Sequence of chain 1.HA:
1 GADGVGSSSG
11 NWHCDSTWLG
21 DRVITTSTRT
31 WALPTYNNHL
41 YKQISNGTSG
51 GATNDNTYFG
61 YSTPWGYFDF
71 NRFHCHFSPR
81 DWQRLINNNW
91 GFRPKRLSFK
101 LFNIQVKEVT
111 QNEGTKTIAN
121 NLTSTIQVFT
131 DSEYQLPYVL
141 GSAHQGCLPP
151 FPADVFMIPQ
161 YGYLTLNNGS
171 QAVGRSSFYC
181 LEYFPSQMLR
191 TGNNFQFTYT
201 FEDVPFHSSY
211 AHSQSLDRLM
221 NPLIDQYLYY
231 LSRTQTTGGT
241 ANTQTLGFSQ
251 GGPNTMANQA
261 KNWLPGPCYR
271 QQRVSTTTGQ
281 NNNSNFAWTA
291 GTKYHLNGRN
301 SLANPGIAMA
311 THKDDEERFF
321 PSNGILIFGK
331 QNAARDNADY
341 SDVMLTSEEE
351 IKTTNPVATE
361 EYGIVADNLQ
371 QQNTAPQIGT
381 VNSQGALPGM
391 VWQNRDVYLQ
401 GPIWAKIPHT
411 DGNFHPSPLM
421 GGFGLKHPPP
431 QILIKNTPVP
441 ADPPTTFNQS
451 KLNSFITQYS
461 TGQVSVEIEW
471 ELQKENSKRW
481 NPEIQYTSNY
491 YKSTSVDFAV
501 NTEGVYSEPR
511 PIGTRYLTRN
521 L

The small molecule below binds the protein below.
Small molecule (SMILES): Nc1ncnc2c1ncn2[C@H]1C[C@H](O)[C@@H](COP(=O)(O)O)O1

Binding-site contacts:
Ligand atom N1 contacts residue PRO416 of chain 1.FA at 3.1 Å (h-bond).
Ligand atom N6 contacts residue PRO205 of chain 1.FA at 3.9 Å.
Ligand atom N6 contacts residue SER417 of chain 1.FA at 4.3 Å.
Ligand atom C8 contacts residue HIS415 of chain 1.FA at 3.6 Å.
Ligand atom C5 contacts residue HIS415 of chain 1.FA at 4.4 Å.
Ligand atom OP2 contacts residue DC1 of chain 1.SD at 2.5 Å (h-bond).
Ligand atom C5' contacts residue DC1 of chain 1.SD at 3.1 Å.
Ligand atom C8 contacts residue PRO205 of chain 1.FA at 4.3 Å (hydrophobic).
Ligand atom C2' contacts residue HIS415 of chain 1.FA at 4.3 Å.
Ligand atom C2 contacts residue PRO416 of chain 1.FA at 3.1 Å (hydrophobic).
Ligand atom OP1 contacts residue LYS426 of chain 1.HA at 4.5 Å.
Ligand atom OP1 contacts residue DC1 of chain 1.SD at 2.5 Å (h-bond).
Ligand atom N1 contacts residue PRO205 of chain 1.FA at 4.4 Å.
Ligand atom C2 contacts residue GLY424 of chain 1.FA at 4.2 Å.
Ligand atom P contacts residue DC1 of chain 1.SD at 1.6 Å.
Ligand atom C4' contacts residue DC1 of chain 1.SD at 4.5 Å.
Ligand atom N6 contacts residue ASN394 of chain 1.FA at 4.0 Å.
Ligand atom N1 contacts residue GLY424 of chain 1.FA at 4.1 Å.
Ligand atom N6 contacts residue PRO416 of chain 1.FA at 4.3 Å.
Ligand atom C1' contacts residue PRO416 of chain 1.FA at 4.3 Å (hydrophobic).
Ligand atom C6 contacts residue PRO416 of chain 1.FA at 3.7 Å (hydrophobic).
Ligand atom C6 contacts residue PRO205 of chain 1.FA at 3.7 Å (hydrophobic).
Ligand atom O5' contacts residue DC1 of chain 1.SD at 2.5 Å (h-bond).
Ligand atom N9 contacts residue PRO416 of chain 1.FA at 4.4 Å.
Ligand atom N9 contacts residue HIS415 of chain 1.FA at 4.2 Å.
Ligand atom C4 contacts residue PRO416 of chain 1.FA at 4.1 Å (hydrophobic).
Ligand atom N7 contacts residue HIS415 of chain 1.FA at 3.6 Å.
Ligand atom N7 contacts residue PRO205 of chain 1.FA at 3.7 Å.
Ligand atom C5 contacts residue PRO416 of chain 1.FA at 4.2 Å (hydrophobic).
Ligand atom C4 contacts residue PRO205 of chain 1.FA at 4.2 Å (hydrophobic).
Ligand atom N3 contacts residue PRO416 of chain 1.FA at 3.5 Å.
Ligand atom N1 contacts residue VAL204 of chain 1.FA at 4.4 Å.
Ligand atom C5 contacts residue PRO205 of chain 1.FA at 3.6 Å (hydrophobic).

Sequence of chain 1.FA:
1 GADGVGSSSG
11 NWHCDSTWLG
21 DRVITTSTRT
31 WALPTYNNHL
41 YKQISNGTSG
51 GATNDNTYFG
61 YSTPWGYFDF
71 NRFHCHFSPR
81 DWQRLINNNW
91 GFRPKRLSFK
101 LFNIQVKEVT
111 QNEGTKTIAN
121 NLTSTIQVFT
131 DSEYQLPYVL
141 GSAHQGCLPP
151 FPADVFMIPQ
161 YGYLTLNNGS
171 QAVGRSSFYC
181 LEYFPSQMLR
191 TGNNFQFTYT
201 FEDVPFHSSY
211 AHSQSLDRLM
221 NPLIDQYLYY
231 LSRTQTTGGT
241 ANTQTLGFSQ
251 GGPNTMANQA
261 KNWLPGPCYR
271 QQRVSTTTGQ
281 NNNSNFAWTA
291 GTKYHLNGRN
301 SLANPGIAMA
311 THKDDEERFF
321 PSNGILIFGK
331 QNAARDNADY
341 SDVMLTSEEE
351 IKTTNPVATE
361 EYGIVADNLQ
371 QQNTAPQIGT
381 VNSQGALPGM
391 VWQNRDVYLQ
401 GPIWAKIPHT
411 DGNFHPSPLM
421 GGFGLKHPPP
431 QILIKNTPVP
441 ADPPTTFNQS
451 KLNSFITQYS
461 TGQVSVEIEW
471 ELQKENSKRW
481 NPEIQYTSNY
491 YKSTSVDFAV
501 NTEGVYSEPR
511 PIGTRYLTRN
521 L